Sequence of chain 6.A:
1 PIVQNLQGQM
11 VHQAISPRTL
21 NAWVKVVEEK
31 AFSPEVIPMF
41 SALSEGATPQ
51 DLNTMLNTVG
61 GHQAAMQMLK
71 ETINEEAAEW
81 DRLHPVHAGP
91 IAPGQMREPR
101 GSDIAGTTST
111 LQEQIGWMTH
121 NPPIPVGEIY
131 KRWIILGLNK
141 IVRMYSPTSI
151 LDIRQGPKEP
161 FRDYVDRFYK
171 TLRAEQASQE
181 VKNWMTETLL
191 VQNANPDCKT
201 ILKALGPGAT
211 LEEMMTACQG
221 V

Sequence of chain 2.A:
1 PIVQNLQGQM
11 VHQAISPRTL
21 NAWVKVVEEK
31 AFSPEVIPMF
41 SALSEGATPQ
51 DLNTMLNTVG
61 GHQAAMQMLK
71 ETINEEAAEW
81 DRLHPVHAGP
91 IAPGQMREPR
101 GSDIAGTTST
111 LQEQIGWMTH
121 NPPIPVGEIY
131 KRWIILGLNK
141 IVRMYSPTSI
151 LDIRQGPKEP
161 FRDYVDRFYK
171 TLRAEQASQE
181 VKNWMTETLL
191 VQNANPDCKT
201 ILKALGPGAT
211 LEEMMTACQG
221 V

This protein binds this small molecule.
Small molecule (SMILES): CN(C(=O)[C@H](Cc1ccccc1)NC(=O)Cc1c[nH]c2ccc(O)cc12)c1ccc(Cl)cc1

Binding-site contacts:
Ligand atom O2 contacts residue ASN57 of chain 2.A at 3.1 Å (h-bond).
Ligand atom C19 contacts residue TYR130 of chain 2.A at 3.6 Å (hydrophobic).
Ligand atom N1 contacts residue GLN63 of chain 2.A at 2.9 Å (h-bond).
Ligand atom C19 contacts residue ASN53 of chain 2.A at 3.5 Å.
Ligand atom C5 contacts residue LYS70 of chain 2.A at 3.4 Å.
Ligand atom CL contacts residue ASN74 of chain 2.A at 3.8 Å.
Ligand atom C20 contacts residue ASN53 of chain 2.A at 3.5 Å.
Ligand atom C20 contacts residue ASN57 of chain 2.A at 3.5 Å.
Ligand atom C8 contacts residue ARG173 of chain 6.A at 3.4 Å.
Ligand atom C26 contacts residue ASN57 of chain 2.A at 3.4 Å.
Ligand atom C6 contacts residue GLN63 of chain 2.A at 3.6 Å.
Ligand atom C11 contacts residue ASN57 of chain 2.A at 3.6 Å.
Ligand atom O2 contacts residue ASN53 of chain 2.A at 3.8 Å.
Ligand atom N3 contacts residue ASN53 of chain 2.A at 3.8 Å.
Ligand atom C4 contacts residue LYS70 of chain 2.A at 3.8 Å.
Ligand atom C10 contacts residue ASN57 of chain 2.A at 3.5 Å.
Ligand atom C19 contacts residue ALA105 of chain 2.A at 3.6 Å (hydrophobic).
Ligand atom C1 contacts residue TYR169 of chain 6.A at 3.9 Å (hydrophobic).
Ligand atom C3 contacts residue ARG173 of chain 6.A at 3.9 Å.
Ligand atom C1 contacts residue ARG173 of chain 6.A at 3.4 Å.
Ligand atom C6 contacts residue ARG173 of chain 6.A at 3.5 Å.
Ligand atom C18 contacts residue TYR130 of chain 2.A at 3.5 Å (hydrophobic).
Ligand atom N2 contacts residue ASN57 of chain 2.A at 2.7 Å (h-bond).
Ligand atom N1 contacts residue ARG173 of chain 6.A at 3.5 Å (salt-bridge).
Ligand atom C24 contacts residue MET66 of chain 2.A at 3.7 Å (hydrophobic).
Ligand atom C7 contacts residue LYS70 of chain 2.A at 3.5 Å.
Ligand atom N1 contacts residue LYS70 of chain 2.A at 3.8 Å.
Ligand atom C8 contacts residue LYS70 of chain 2.A at 3.8 Å.
Ligand atom C10 contacts residue LYS70 of chain 2.A at 3.7 Å.
Ligand atom C26 contacts residue LEU56 of chain 2.A at 3.8 Å (hydrophobic).
Ligand atom C9 contacts residue ASN57 of chain 2.A at 3.5 Å.
Ligand atom C2 contacts residue ARG173 of chain 6.A at 3.5 Å.
Ligand atom C1 contacts residue GLN63 of chain 2.A at 3.7 Å.
Ligand atom O3 contacts residue LYS182 of chain 6.A at 3.1 Å.
Ligand atom O1 contacts residue LYS70 of chain 2.A at 3.2 Å (salt-bridge).
Ligand atom C14 contacts residue ASN53 of chain 2.A at 3.5 Å.
Ligand atom C5 contacts residue ARG173 of chain 6.A at 3.9 Å.
Ligand atom C6 contacts residue LYS70 of chain 2.A at 3.6 Å.
Ligand atom C24 contacts residue LEU69 of chain 2.A at 3.8 Å (hydrophobic).
Ligand atom C23 contacts residue LYS70 of chain 2.A at 3.8 Å.